Binding-site contacts:
Ligand atom N2 contacts residue ASN616 of chain 1.C at 2.9 Å (h-bond).
Ligand atom C1 contacts residue ASN616 of chain 1.C at 1.4 Å.
Ligand atom C3 contacts residue ASN616 of chain 1.C at 3.8 Å.
Ligand atom O5 contacts residue ASN616 of chain 1.C at 2.4 Å (h-bond).
Ligand atom O7 contacts residue ASN616 of chain 1.C at 4.3 Å.
Ligand atom C4 contacts residue ASN616 of chain 1.C at 4.2 Å.
Ligand atom C7 contacts residue ASN616 of chain 1.C at 3.8 Å.
Ligand atom C2 contacts residue ASN616 of chain 1.C at 2.5 Å.
Ligand atom C5 contacts residue ASN616 of chain 1.C at 3.7 Å.

A protein and the small-molecule ligand that binds it are described below.
Small molecule (SMILES): CC(=O)N[C@@H]1[C@@H](O)[C@H](O)[C@@H](CO)O[C@H]1O

Sequence of chain 1.C:
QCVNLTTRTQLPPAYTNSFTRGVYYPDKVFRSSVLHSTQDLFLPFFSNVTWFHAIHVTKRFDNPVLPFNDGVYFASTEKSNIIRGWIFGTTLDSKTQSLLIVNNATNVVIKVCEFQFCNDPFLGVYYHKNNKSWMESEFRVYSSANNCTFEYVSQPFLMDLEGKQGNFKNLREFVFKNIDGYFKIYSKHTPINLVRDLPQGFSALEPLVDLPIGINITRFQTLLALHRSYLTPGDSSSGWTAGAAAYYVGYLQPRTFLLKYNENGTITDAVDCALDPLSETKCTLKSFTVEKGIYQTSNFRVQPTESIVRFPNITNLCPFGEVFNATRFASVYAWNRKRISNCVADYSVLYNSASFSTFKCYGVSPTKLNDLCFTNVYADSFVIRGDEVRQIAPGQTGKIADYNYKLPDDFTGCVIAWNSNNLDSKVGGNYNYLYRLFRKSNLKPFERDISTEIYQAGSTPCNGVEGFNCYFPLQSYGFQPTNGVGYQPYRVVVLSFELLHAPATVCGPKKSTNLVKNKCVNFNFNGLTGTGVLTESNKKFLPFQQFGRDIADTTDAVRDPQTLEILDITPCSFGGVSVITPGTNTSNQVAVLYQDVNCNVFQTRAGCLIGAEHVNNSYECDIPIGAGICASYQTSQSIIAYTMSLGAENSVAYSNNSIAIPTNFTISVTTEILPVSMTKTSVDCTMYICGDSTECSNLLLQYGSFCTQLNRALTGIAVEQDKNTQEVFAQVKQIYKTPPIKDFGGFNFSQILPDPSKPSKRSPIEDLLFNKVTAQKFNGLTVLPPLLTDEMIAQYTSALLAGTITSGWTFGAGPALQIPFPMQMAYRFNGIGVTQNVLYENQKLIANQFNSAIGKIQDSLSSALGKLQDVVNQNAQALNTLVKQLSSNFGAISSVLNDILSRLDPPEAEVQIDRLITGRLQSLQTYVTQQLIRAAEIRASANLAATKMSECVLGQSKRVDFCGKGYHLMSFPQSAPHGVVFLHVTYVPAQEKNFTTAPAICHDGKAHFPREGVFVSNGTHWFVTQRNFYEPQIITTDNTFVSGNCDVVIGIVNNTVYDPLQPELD